Binding-site contacts:
Ligand atom O5 contacts residue LYS152 of chain 1.H at 4.2 Å.
Ligand atom C1 contacts residue LYS154 of chain 1.H at 3.4 Å.
Ligand atom C5 contacts residue LYS152 of chain 1.H at 3.8 Å.
Ligand atom N2 contacts residue ASN143 of chain 1.H at 3.0 Å (h-bond).
Ligand atom O7 contacts residue ASN143 of chain 1.H at 3.1 Å (h-bond).
Ligand atom C8 contacts residue LYS154 of chain 1.H at 4.0 Å.
Ligand atom C3 contacts residue LYS154 of chain 1.H at 4.0 Å.
Ligand atom C7 contacts residue ASN143 of chain 1.H at 3.2 Å.
Ligand atom O5 contacts residue ASN143 of chain 1.H at 2.3 Å (h-bond).
Ligand atom C8 contacts residue SER141 of chain 1.H at 4.5 Å.
Ligand atom N2 contacts residue LYS154 of chain 1.H at 3.0 Å (salt-bridge).
Ligand atom O7 contacts residue PHE142 of chain 1.H at 4.2 Å.
Ligand atom C1 contacts residue ASN143 of chain 1.H at 1.4 Å.
Ligand atom C5 contacts residue ASN143 of chain 1.H at 3.6 Å.
Ligand atom C8 contacts residue ASN143 of chain 1.H at 3.8 Å.
Ligand atom C7 contacts residue PHE142 of chain 1.H at 4.2 Å (hydrophobic).
Ligand atom C4 contacts residue ASN143 of chain 1.H at 4.2 Å.
Ligand atom C2 contacts residue ASN143 of chain 1.H at 2.5 Å.
Ligand atom C2 contacts residue LYS154 of chain 1.H at 3.6 Å.
Ligand atom C6 contacts residue LYS152 of chain 1.H at 4.1 Å.
Ligand atom C3 contacts residue ASN143 of chain 1.H at 3.8 Å.
Ligand atom C7 contacts residue LYS154 of chain 1.H at 3.8 Å.
Ligand atom C8 contacts residue PHE142 of chain 1.H at 3.6 Å (hydrophobic).
Ligand atom O6 contacts residue LYS152 of chain 1.H at 3.2 Å (salt-bridge).

This small molecule binds to this protein.
Small molecule (SMILES): CC(=O)N[C@H]1[C@H](O[C@H]2[C@H](O)[C@@H](NC(C)=O)CO[C@@H]2CO)O[C@H](CO)[C@@H](O)[C@@H]1O

Sequence of chain 1.H:
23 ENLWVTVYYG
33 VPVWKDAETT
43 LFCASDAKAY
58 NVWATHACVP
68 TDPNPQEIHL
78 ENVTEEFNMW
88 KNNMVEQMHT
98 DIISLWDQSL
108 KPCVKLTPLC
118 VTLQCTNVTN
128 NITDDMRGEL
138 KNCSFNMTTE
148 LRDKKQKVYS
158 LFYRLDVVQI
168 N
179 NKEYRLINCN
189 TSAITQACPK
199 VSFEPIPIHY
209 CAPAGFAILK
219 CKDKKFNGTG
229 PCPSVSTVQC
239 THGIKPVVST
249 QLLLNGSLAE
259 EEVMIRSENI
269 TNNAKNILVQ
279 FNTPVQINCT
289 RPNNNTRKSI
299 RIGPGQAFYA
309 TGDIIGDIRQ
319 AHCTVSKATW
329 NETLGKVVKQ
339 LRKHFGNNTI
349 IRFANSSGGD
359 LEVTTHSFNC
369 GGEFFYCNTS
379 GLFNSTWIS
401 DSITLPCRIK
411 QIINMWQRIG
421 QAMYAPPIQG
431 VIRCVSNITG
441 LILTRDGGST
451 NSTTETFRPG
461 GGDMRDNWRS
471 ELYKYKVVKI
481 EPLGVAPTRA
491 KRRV